This small molecule binds to this protein.
Small molecule (SMILES): CC(=O)N[C@@H]1[C@@H](O)[C@H](O)[C@@H](CO)O[C@H]1O

Binding-site contacts:
Ligand atom C8 contacts residue LEU774 of chain 1.A at 4.1 Å (hydrophobic).
Ligand atom O7 contacts residue ASN771 of chain 1.A at 4.1 Å.
Ligand atom C2 contacts residue ASN771 of chain 1.A at 2.5 Å.
Ligand atom C5 contacts residue ASN771 of chain 1.A at 3.7 Å.
Ligand atom C3 contacts residue ASN771 of chain 1.A at 3.8 Å.
Ligand atom N2 contacts residue ASN771 of chain 1.A at 3.0 Å (h-bond).
Ligand atom O6 contacts residue ASN771 of chain 1.A at 4.1 Å.
Ligand atom C7 contacts residue LEU774 of chain 1.A at 4.3 Å (hydrophobic).
Ligand atom C4 contacts residue ASN771 of chain 1.A at 4.2 Å.
Ligand atom C1 contacts residue ASN771 of chain 1.A at 1.4 Å.
Ligand atom C7 contacts residue ASN771 of chain 1.A at 4.0 Å.
Ligand atom N2 contacts residue LEU774 of chain 1.A at 4.0 Å.
Ligand atom O5 contacts residue ASN771 of chain 1.A at 2.4 Å (h-bond).

Sequence of chain 1.A:
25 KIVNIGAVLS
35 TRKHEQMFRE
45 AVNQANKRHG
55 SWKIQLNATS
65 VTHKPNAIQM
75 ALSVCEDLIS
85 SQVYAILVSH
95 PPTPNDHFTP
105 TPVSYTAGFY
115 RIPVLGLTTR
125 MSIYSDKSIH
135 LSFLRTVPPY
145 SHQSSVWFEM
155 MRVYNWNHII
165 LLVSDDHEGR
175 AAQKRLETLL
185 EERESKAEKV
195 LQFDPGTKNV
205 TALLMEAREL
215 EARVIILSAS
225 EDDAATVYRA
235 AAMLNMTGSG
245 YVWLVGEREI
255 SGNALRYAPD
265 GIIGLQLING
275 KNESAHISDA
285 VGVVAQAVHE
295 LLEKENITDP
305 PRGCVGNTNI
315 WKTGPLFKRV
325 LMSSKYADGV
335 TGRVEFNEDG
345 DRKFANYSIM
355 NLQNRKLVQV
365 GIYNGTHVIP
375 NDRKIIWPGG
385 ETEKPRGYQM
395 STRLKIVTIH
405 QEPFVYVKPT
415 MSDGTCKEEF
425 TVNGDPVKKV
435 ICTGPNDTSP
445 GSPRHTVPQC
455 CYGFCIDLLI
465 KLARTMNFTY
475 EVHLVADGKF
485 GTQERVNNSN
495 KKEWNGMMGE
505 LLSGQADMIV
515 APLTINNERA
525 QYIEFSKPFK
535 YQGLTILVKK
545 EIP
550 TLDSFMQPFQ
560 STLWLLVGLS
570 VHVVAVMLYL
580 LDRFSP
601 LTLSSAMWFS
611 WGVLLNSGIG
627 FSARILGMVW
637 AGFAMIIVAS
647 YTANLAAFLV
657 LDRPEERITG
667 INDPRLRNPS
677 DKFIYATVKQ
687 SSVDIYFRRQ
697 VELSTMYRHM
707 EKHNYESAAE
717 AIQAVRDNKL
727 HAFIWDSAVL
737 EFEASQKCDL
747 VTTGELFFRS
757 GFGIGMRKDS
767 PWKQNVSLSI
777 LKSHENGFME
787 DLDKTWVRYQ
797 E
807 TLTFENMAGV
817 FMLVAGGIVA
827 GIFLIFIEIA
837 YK